Binding-site contacts:
Ligand atom CE1 contacts residue VAL344 of chain 1.A at 3.7 Å (hydrophobic).
Ligand atom CD1 contacts residue HIS175 of chain 1.A at 3.4 Å.
Ligand atom CD1 contacts residue ARG176 of chain 1.A at 3.6 Å.
Ligand atom N contacts residue HIS175 of chain 1.A at 3.5 Å (h-bond).
Ligand atom C contacts residue GLY174 of chain 1.A at 3.9 Å.
Ligand atom CG contacts residue HIS175 of chain 1.A at 3.0 Å.
Ligand atom CD1 contacts residue THR172 of chain 1.A at 3.8 Å.
Ligand atom N contacts residue GLY174 of chain 1.A at 2.8 Å (h-bond).
Ligand atom CD1 contacts residue PRO242 of chain 1.A at 3.9 Å (hydrophobic).
Ligand atom CB contacts residue GLY174 of chain 1.A at 3.2 Å.
Ligand atom C contacts residue MET362 of chain 1.A at 3.3 Å (hydrophobic).
Ligand atom CZ contacts residue ARG365 of chain 1.A at 3.8 Å.
Ligand atom CZ contacts residue PRO242 of chain 1.A at 3.7 Å (hydrophobic).
Ligand atom O contacts residue PRO363 of chain 1.A at 3.8 Å.
Ligand atom CG contacts residue PRO363 of chain 1.A at 3.8 Å (hydrophobic).
Ligand atom CD2 contacts residue VAL247 of chain 1.A at 3.4 Å (hydrophobic).
Ligand atom CE2 contacts residue VAL247 of chain 1.A at 3.5 Å (hydrophobic).
Ligand atom CB contacts residue MET362 of chain 1.A at 3.3 Å (hydrophobic).
Ligand atom CE2 contacts residue ASP243 of chain 1.A at 3.7 Å.
Ligand atom N contacts residue GLY174 of chain 1.A at 3.8 Å.
Ligand atom N contacts residue MET364 of chain 1.A at 3.8 Å.
Ligand atom N contacts residue PRO363 of chain 1.A at 3.0 Å (h-bond).
Ligand atom CG contacts residue HIS175 of chain 1.A at 3.8 Å.
Ligand atom CA contacts residue GLY174 of chain 1.A at 3.5 Å.
Ligand atom C contacts residue MET364 of chain 1.A at 3.5 Å (hydrophobic).
Ligand atom O contacts residue ARG365 of chain 1.A at 3.2 Å (salt-bridge).
Ligand atom CB contacts residue PRO363 of chain 1.A at 3.4 Å (hydrophobic).
Ligand atom O contacts residue MET362 of chain 1.A at 3.2 Å.
Ligand atom NE2 contacts residue PRO363 of chain 1.A at 3.2 Å (h-bond).
Ligand atom CL contacts residue THR172 of chain 1.A at 3.5 Å.
Ligand atom CD1 contacts residue GLY174 of chain 1.A at 3.5 Å.
Ligand atom CD1 contacts residue PRO363 of chain 1.A at 3.1 Å (hydrophobic).
Ligand atom CD2 contacts residue MET362 of chain 1.A at 3.8 Å (hydrophobic).
Ligand atom O contacts residue MET362 of chain 1.A at 3.8 Å.
Ligand atom O contacts residue MET364 of chain 1.A at 3.3 Å.
Ligand atom O contacts residue HIS175 of chain 1.A at 3.7 Å.
Ligand atom CE1 contacts residue PRO242 of chain 1.A at 3.5 Å (hydrophobic).
Ligand atom NE2 contacts residue MET362 of chain 1.A at 2.6 Å (h-bond).
Ligand atom CA contacts residue PRO363 of chain 1.A at 3.7 Å (hydrophobic).
Ligand atom CG contacts residue GLY174 of chain 1.A at 3.4 Å.

A small-molecule ligand and the protein it binds are described below.
Small molecule (SMILES): CC(=O)N[C@@H](CCC(N)=O)C(=O)N[C@@H](CC1CCCCC1)C(=O)N[C@@H](CC(=O)O)C(=O)N[C@@H](CC(C)C)C(=O)N[C@@H](Cc1ccc(Cl)cc1)C(=O)O

Sequence of chain 1.A:
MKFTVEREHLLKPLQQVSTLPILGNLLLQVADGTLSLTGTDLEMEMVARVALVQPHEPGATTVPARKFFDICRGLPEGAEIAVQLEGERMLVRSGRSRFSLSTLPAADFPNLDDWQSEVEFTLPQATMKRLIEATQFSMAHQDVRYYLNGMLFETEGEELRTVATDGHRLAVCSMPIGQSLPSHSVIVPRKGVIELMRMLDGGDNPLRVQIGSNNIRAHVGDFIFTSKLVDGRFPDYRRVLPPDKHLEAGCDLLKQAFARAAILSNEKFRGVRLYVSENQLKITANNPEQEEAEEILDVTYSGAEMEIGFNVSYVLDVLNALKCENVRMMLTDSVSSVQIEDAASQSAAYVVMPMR